Binding-site contacts:
Ligand atom C6 contacts residue VAL57 of chain 1.A at 4.2 Å (hydrophobic).
Ligand atom C8 contacts residue ASN220 of chain 1.A at 4.4 Å.
Ligand atom C7 contacts residue ASN220 of chain 1.A at 3.2 Å.
Ligand atom N2 contacts residue ASN220 of chain 1.A at 3.0 Å (h-bond).
Ligand atom C4 contacts residue ASN220 of chain 1.A at 4.3 Å.
Ligand atom C3 contacts residue ASN220 of chain 1.A at 3.9 Å.
Ligand atom C8 contacts residue VAL57 of chain 1.A at 4.0 Å (hydrophobic).
Ligand atom C5 contacts residue VAL57 of chain 1.A at 4.2 Å (hydrophobic).
Ligand atom C2 contacts residue ASN220 of chain 1.A at 2.5 Å.
Ligand atom C8 contacts residue GLU55 of chain 1.A at 3.8 Å.
Ligand atom C5 contacts residue ASN208 of chain 1.A at 4.5 Å.
Ligand atom C1 contacts residue ASN208 of chain 1.A at 4.2 Å.
Ligand atom C5 contacts residue ASN220 of chain 1.A at 3.8 Å.
Ligand atom O5 contacts residue ASN208 of chain 1.A at 3.5 Å.
Ligand atom O5 contacts residue ASN220 of chain 1.A at 2.4 Å (h-bond).
Ligand atom O6 contacts residue ASN208 of chain 1.A at 2.9 Å (h-bond).
Ligand atom C1 contacts residue ASN220 of chain 1.A at 1.5 Å.
Ligand atom O7 contacts residue ASN220 of chain 1.A at 3.2 Å (h-bond).
Ligand atom C6 contacts residue ASN208 of chain 1.A at 3.6 Å.

The protein below binds the small molecule below.
Small molecule (SMILES): CC(=O)N[C@H]1[C@H](O[C@H]2[C@H](O)[C@@H](NC(C)=O)CO[C@@H]2CO)O[C@H](CO)[C@@H](O[C@@H]2O[C@H](CO)[C@@H](O)[C@H](O)[C@@H]2O)[C@@H]1O

Sequence of chain 1.A:
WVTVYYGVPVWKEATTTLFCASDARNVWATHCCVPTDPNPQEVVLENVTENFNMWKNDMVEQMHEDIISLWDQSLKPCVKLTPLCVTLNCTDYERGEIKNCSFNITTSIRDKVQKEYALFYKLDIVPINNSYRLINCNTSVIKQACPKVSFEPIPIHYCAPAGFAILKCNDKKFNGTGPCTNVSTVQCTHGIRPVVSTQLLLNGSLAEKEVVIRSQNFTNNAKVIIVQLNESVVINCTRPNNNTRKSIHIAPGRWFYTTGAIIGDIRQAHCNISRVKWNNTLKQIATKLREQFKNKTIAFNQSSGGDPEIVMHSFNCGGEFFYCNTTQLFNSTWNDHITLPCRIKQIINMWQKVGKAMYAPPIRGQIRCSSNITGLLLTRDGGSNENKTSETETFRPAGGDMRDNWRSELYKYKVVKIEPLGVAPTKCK